Sequence of chain 2.B:
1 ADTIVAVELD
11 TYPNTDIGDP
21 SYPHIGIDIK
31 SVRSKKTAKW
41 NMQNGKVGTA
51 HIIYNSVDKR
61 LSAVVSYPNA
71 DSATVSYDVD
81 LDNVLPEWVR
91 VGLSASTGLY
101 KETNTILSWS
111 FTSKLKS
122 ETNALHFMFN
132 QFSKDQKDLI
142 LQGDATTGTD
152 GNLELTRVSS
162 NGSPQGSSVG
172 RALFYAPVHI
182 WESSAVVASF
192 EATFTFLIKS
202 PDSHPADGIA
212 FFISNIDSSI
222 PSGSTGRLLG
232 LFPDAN

The protein below binds the small molecule below.
Small molecule (SMILES): O=c1c(NCCCCCCO)c(NCCOCCO)c1=O

Binding-site contacts:
Ligand atom N2 contacts residue TYR12 of chain 2.B at 4.1 Å.
Ligand atom C12 contacts residue TYR12 of chain 2.B at 4.2 Å (hydrophobic).
Ligand atom C11 contacts residue DA1 of chain 2.D at 3.4 Å.
Ligand atom O4 contacts residue DA1 of chain 2.D at 1.8 Å.
Ligand atom C5 contacts residue DA1 of chain 2.D at 4.0 Å.
Ligand atom C4 contacts residue TYR12 of chain 2.B at 3.9 Å (hydrophobic).
Ligand atom C5 contacts residue TYR12 of chain 2.B at 3.6 Å (hydrophobic).
Ligand atom C6 contacts residue PRO13 of chain 2.B at 4.1 Å (hydrophobic).
Ligand atom O3 contacts residue PRO13 of chain 2.B at 3.5 Å (h-bond).
Ligand atom O2 contacts residue ASN14 of chain 2.B at 4.0 Å.
Ligand atom C1 contacts residue LEU99 of chain 2.B at 4.0 Å (hydrophobic).
Ligand atom O1 contacts residue TYR12 of chain 2.B at 3.7 Å.
Ligand atom C7 contacts residue PRO13 of chain 2.B at 3.3 Å (hydrophobic).
Ligand atom C12 contacts residue DA1 of chain 2.D at 4.0 Å.
Ligand atom O1 contacts residue MAN1 of chain 2.J at 4.1 Å.
Ligand atom N1 contacts residue DA1 of chain 2.D at 3.9 Å.
Ligand atom O2 contacts residue THR15 of chain 2.B at 3.4 Å (h-bond).
Ligand atom C12 contacts residue TYR100 of chain 2.B at 3.6 Å (hydrophobic).
Ligand atom N2 contacts residue DA1 of chain 2.D at 3.4 Å (h-bond).
Ligand atom C13 contacts residue TYR12 of chain 2.B at 3.6 Å (hydrophobic).
Ligand atom C8 contacts residue THR15 of chain 2.B at 4.3 Å.
Ligand atom C6 contacts residue DA1 of chain 2.D at 3.8 Å.
Ligand atom C2 contacts residue TYR12 of chain 2.B at 2.8 Å (hydrophobic).
Ligand atom C1 contacts residue TYR12 of chain 2.B at 3.9 Å (hydrophobic).
Ligand atom C2 contacts residue MAN1 of chain 2.J at 3.6 Å.
Ligand atom C3 contacts residue TYR12 of chain 2.B at 3.6 Å (hydrophobic).
Ligand atom O6 contacts residue MAN1 of chain 2.J at 1.4 Å.
Ligand atom C9 contacts residue TYR100 of chain 2.B at 3.7 Å (hydrophobic).
Ligand atom C13 contacts residue DA1 of chain 2.D at 3.5 Å.
Ligand atom C14 contacts residue DA1 of chain 2.D at 4.2 Å.
Ligand atom C13 contacts residue TYR100 of chain 2.B at 4.3 Å (hydrophobic).
Ligand atom C5 contacts residue PRO13 of chain 2.B at 4.1 Å (hydrophobic).
Ligand atom N1 contacts residue TYR12 of chain 2.B at 3.2 Å (h-bond).
Ligand atom C6 contacts residue TYR12 of chain 2.B at 4.0 Å (hydrophobic).
Ligand atom C14 contacts residue TYR12 of chain 2.B at 3.3 Å (hydrophobic).
Ligand atom O2 contacts residue PRO13 of chain 2.B at 3.4 Å (h-bond).
Ligand atom C1 contacts residue MAN1 of chain 2.J at 2.4 Å.
Ligand atom C10 contacts residue DA1 of chain 2.D at 3.9 Å.
Ligand atom C9 contacts residue DA1 of chain 2.D at 2.7 Å.
Ligand atom C8 contacts residue PRO13 of chain 2.B at 3.3 Å (hydrophobic).